Sequence of chain 1.D:
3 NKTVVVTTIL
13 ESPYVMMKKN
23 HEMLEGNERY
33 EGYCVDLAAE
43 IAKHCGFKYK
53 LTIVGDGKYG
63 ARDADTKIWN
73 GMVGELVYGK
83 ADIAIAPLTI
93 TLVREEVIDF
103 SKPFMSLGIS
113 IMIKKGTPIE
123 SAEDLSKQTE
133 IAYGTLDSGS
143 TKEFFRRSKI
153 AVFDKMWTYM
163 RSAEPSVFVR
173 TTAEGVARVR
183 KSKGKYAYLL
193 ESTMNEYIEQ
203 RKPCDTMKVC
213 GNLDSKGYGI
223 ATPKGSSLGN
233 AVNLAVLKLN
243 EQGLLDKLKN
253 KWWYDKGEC

A small-molecule ligand and the protein it binds are described below.
Small molecule (SMILES): O=c1[nH]c2cc(C(F)(F)F)c(N3CCOCC3)cc2n(CP(=O)(O)O)c1=O

Binding-site contacts:
Ligand atom PBA contacts residue SER142 of chain 1.D at 3.4 Å.
Ligand atom FAF contacts residue PRO89 of chain 1.D at 3.4 Å.
Ligand atom OAE contacts residue SER142 of chain 1.D at 2.9 Å (h-bond).
Ligand atom FAG contacts residue MET196 of chain 1.D at 3.6 Å.
Ligand atom NAP contacts residue TYR61 of chain 1.D at 3.3 Å.
Ligand atom OAA contacts residue TYR61 of chain 1.D at 3.4 Å.
Ligand atom OAA contacts residue LEU90 of chain 1.D at 3.8 Å.
Ligand atom FAF contacts residue TYR220 of chain 1.D at 3.7 Å.
Ligand atom FAH contacts residue MET196 of chain 1.D at 3.7 Å.
Ligand atom CAT contacts residue TYR61 of chain 1.D at 3.2 Å (hydrophobic).
Ligand atom FAG contacts residue GLU193 of chain 1.D at 3.0 Å.
Ligand atom CAK contacts residue THR174 of chain 1.D at 3.6 Å.
Ligand atom CAN contacts residue GLU13 of chain 1.D at 3.6 Å.
Ligand atom OAD contacts residue SER142 of chain 1.D at 3.2 Å (h-bond).
Ligand atom NAY contacts residue TYR61 of chain 1.D at 3.7 Å.
Ligand atom OAB contacts residue ARG96 of chain 1.D at 3.0 Å (salt-bridge).
Ligand atom OAA contacts residue THR91 of chain 1.D at 3.1 Å (h-bond).
Ligand atom OAQ contacts residue THR174 of chain 1.D at 2.8 Å (h-bond).
Ligand atom OAC contacts residue SER142 of chain 1.D at 3.1 Å (h-bond).
Ligand atom OAC contacts residue GLY141 of chain 1.D at 3.7 Å.
Ligand atom CAJ contacts residue TYR61 of chain 1.D at 3.3 Å (hydrophobic).
Ligand atom OAA contacts residue ARG96 of chain 1.D at 2.8 Å (salt-bridge).
Ligand atom NAP contacts residue THR91 of chain 1.D at 3.6 Å (h-bond).
Ligand atom FAF contacts residue GLU13 of chain 1.D at 3.8 Å.
Ligand atom CAW contacts residue TYR61 of chain 1.D at 3.5 Å (hydrophobic).
Ligand atom CAV contacts residue PRO89 of chain 1.D at 3.5 Å (hydrophobic).
Ligand atom FAG contacts residue TYR220 of chain 1.D at 3.2 Å.
Ligand atom FAF contacts residue TYR16 of chain 1.D at 3.6 Å.
Ligand atom FAH contacts residue GLU13 of chain 1.D at 3.2 Å.
Ligand atom CAJ contacts residue PRO89 of chain 1.D at 3.2 Å (hydrophobic).
Ligand atom CAU contacts residue TYR61 of chain 1.D at 3.5 Å (hydrophobic).
Ligand atom FAF contacts residue TYR61 of chain 1.D at 3.8 Å.
Ligand atom CAJ contacts residue TYR220 of chain 1.D at 3.6 Å (hydrophobic).
Ligand atom CAZ contacts residue TYR220 of chain 1.D at 3.8 Å (hydrophobic).
Ligand atom CAT contacts residue THR91 of chain 1.D at 3.6 Å.
Ligand atom CAS contacts residue TYR61 of chain 1.D at 3.6 Å (hydrophobic).
Ligand atom CAS contacts residue TYR220 of chain 1.D at 3.8 Å (hydrophobic).
Ligand atom OAB contacts residue TYR61 of chain 1.D at 3.8 Å.
Ligand atom NAP contacts residue PRO89 of chain 1.D at 2.7 Å (h-bond).
Ligand atom CAV contacts residue TYR61 of chain 1.D at 3.4 Å (hydrophobic).